A small-molecule ligand and the protein it binds are described below.
Small molecule (SMILES): CC(=O)N[C@@H]1[C@@H](O)[C@H](O)[C@@H](CO)O[C@H]1O

Binding-site contacts:
Ligand atom C4 contacts residue ASN154 of chain 24.E at 4.2 Å.
Ligand atom O5 contacts residue SER157 of chain 24.E at 3.9 Å.
Ligand atom C2 contacts residue ASN154 of chain 24.E at 2.5 Å.
Ligand atom C7 contacts residue ASN154 of chain 24.E at 3.6 Å.
Ligand atom C1 contacts residue ASN154 of chain 24.E at 1.4 Å.
Ligand atom O5 contacts residue ASN154 of chain 24.E at 2.4 Å (h-bond).
Ligand atom C5 contacts residue ASN154 of chain 24.E at 3.6 Å.
Ligand atom C1 contacts residue SER157 of chain 24.E at 4.2 Å.
Ligand atom C3 contacts residue ASN154 of chain 24.E at 3.8 Å.
Ligand atom O7 contacts residue ASN154 of chain 24.E at 4.0 Å.
Ligand atom N2 contacts residue ASN154 of chain 24.E at 2.9 Å (h-bond).
Ligand atom C1 contacts residue SER156 of chain 24.E at 4.5 Å.
Ligand atom C8 contacts residue ASN154 of chain 24.E at 4.0 Å.

Sequence of chain 24.E:
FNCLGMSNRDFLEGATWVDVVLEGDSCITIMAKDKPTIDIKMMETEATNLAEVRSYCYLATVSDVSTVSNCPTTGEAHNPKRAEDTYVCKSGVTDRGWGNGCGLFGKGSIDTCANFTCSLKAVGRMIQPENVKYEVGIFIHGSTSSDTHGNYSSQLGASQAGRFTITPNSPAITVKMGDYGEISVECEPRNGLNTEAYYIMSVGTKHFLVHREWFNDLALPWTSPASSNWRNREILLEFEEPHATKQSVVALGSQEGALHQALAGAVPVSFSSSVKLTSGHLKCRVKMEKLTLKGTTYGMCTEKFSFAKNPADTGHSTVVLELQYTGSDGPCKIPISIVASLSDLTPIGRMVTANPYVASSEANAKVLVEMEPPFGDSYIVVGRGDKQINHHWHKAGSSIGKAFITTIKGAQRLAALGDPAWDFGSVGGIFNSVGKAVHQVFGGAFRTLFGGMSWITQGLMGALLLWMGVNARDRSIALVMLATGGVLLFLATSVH